Binding-site contacts:
Ligand atom N2 contacts residue EDO1 of chain 1.DD at 4.1 Å.
Ligand atom C1 contacts residue ASN215 of chain 1.B at 1.4 Å.
Ligand atom C5 contacts residue ASN215 of chain 1.B at 3.6 Å.
Ligand atom O5 contacts residue ASN215 of chain 1.B at 2.3 Å (h-bond).
Ligand atom C3 contacts residue ASN215 of chain 1.B at 3.8 Å.
Ligand atom C2 contacts residue ASN215 of chain 1.B at 2.5 Å.
Ligand atom N2 contacts residue ASN215 of chain 1.B at 3.1 Å (h-bond).
Ligand atom C7 contacts residue EDO1 of chain 1.DD at 3.6 Å.
Ligand atom O7 contacts residue EDO1 of chain 1.DD at 3.8 Å.
Ligand atom C8 contacts residue EDO1 of chain 1.DD at 3.7 Å.
Ligand atom O6 contacts residue ASN215 of chain 1.B at 4.1 Å.
Ligand atom C4 contacts residue ASN215 of chain 1.B at 4.2 Å.
Ligand atom C7 contacts residue ASN215 of chain 1.B at 4.2 Å.
Ligand atom O7 contacts residue ASN175 of chain 1.B at 3.7 Å.
Ligand atom O6 contacts residue THR214 of chain 1.B at 3.7 Å.

Sequence of chain 1.B:
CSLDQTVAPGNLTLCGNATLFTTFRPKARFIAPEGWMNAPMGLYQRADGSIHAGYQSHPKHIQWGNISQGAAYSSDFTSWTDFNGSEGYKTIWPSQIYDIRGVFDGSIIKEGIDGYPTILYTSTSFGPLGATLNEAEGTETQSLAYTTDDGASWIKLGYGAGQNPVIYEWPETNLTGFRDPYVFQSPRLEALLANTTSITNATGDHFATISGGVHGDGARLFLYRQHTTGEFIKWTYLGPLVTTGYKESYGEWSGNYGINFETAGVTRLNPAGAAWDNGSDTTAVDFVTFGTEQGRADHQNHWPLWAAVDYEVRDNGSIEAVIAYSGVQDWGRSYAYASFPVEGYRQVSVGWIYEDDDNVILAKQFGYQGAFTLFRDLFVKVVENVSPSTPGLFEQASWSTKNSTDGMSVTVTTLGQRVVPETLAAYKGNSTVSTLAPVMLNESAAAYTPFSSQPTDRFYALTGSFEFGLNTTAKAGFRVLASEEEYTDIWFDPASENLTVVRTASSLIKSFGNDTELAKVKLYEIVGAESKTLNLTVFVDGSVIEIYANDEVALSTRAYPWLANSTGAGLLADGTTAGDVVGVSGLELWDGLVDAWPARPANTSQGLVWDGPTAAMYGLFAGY

This protein binds this small molecule.
Small molecule (SMILES): CC(=O)N[C@@H]1[C@@H](O)[C@H](O)[C@@H](CO)O[C@H]1O